Sequence of chain 1.C:
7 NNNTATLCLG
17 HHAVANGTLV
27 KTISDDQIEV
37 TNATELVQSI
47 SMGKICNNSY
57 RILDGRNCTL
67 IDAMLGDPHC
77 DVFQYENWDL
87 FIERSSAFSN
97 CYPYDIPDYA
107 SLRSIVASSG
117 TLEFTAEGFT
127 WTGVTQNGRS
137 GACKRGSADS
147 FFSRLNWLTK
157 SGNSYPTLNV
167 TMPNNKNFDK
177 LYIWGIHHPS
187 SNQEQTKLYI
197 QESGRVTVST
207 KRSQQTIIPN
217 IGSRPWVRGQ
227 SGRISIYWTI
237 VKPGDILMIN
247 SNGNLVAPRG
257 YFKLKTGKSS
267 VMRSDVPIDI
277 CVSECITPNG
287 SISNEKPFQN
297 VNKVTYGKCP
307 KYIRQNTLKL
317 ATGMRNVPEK

A small-molecule ligand and the protein it binds are described below.
Small molecule (SMILES): CC(=O)N[C@H]1[C@H](O[C@H]2[C@H](O)[C@@H](NC(C)=O)CO[C@@H]2CO)O[C@H](CO)[C@@H](O[C@@H]2O[C@H](CO[C@H]3O[C@H](CO)[C@@H](O)[C@H](O)[C@@H]3O)[C@@H](O)[C@H](O[C@H]3O[C@H](CO)[C@@H](O)[C@H](O)[C@@H]3O)[C@@H]2O)[C@@H]1O

Binding-site contacts:
Ligand atom C4 contacts residue TRP222 of chain 1.A at 4.1 Å (hydrophobic).
Ligand atom O3 contacts residue TRP222 of chain 1.A at 3.9 Å.
Ligand atom C6 contacts residue TRP222 of chain 1.A at 4.1 Å (hydrophobic).
Ligand atom C2 contacts residue SER219 of chain 1.A at 4.0 Å.
Ligand atom O5 contacts residue TRP222 of chain 1.A at 4.0 Å.
Ligand atom C5 contacts residue MET244 of chain 1.C at 3.9 Å (hydrophobic).
Ligand atom O7 contacts residue ASN165 of chain 1.C at 3.7 Å.
Ligand atom C7 contacts residue SER219 of chain 1.A at 3.9 Å.
Ligand atom C3 contacts residue SER219 of chain 1.A at 4.3 Å.
Ligand atom C7 contacts residue MET244 of chain 1.C at 4.0 Å (hydrophobic).
Ligand atom C8 contacts residue TRP222 of chain 1.A at 4.3 Å (hydrophobic).
Ligand atom O5 contacts residue ASN165 of chain 1.C at 2.3 Å (h-bond).
Ligand atom C1 contacts residue ASN165 of chain 1.C at 1.4 Å.
Ligand atom O7 contacts residue TRP222 of chain 1.A at 2.9 Å (h-bond).
Ligand atom O7 contacts residue PRO221 of chain 1.A at 3.5 Å.
Ligand atom O5 contacts residue MET244 of chain 1.C at 4.4 Å.
Ligand atom O7 contacts residue MET244 of chain 1.C at 3.9 Å.
Ligand atom C8 contacts residue SER219 of chain 1.A at 3.6 Å.
Ligand atom C1 contacts residue TRP222 of chain 1.A at 4.0 Å (hydrophobic).
Ligand atom C8 contacts residue PRO221 of chain 1.A at 4.1 Å (hydrophobic).
Ligand atom C8 contacts residue MET244 of chain 1.C at 3.8 Å (hydrophobic).
Ligand atom O7 contacts residue ARG220 of chain 1.A at 3.7 Å.
Ligand atom C6 contacts residue MET244 of chain 1.C at 3.9 Å (hydrophobic).
Ligand atom C7 contacts residue PRO221 of chain 1.A at 4.3 Å (hydrophobic).
Ligand atom C6 contacts residue THR167 of chain 1.C at 4.4 Å.
Ligand atom C2 contacts residue ASN165 of chain 1.C at 2.4 Å.
Ligand atom C7 contacts residue ASN165 of chain 1.C at 3.4 Å.
Ligand atom C6 contacts residue TRP222 of chain 1.A at 3.9 Å (hydrophobic).
Ligand atom C4 contacts residue ASN165 of chain 1.C at 4.2 Å.
Ligand atom C3 contacts residue ASN165 of chain 1.C at 3.8 Å.
Ligand atom O5 contacts residue TRP222 of chain 1.A at 4.2 Å.
Ligand atom N2 contacts residue SER219 of chain 1.A at 3.1 Å (h-bond).
Ligand atom C7 contacts residue TRP222 of chain 1.A at 3.9 Å (hydrophobic).
Ligand atom N2 contacts residue ASN165 of chain 1.C at 2.9 Å (h-bond).
Ligand atom C5 contacts residue ASN165 of chain 1.C at 3.6 Å.
Ligand atom C1 contacts residue MET244 of chain 1.C at 4.4 Å (hydrophobic).
Ligand atom C1 contacts residue SER219 of chain 1.A at 4.1 Å.
Ligand atom C5 contacts residue TRP222 of chain 1.A at 3.6 Å (hydrophobic).
Ligand atom C2 contacts residue TRP222 of chain 1.A at 4.1 Å (hydrophobic).
Ligand atom C5 contacts residue TRP222 of chain 1.A at 4.4 Å (hydrophobic).

Sequence of chain 1.A:
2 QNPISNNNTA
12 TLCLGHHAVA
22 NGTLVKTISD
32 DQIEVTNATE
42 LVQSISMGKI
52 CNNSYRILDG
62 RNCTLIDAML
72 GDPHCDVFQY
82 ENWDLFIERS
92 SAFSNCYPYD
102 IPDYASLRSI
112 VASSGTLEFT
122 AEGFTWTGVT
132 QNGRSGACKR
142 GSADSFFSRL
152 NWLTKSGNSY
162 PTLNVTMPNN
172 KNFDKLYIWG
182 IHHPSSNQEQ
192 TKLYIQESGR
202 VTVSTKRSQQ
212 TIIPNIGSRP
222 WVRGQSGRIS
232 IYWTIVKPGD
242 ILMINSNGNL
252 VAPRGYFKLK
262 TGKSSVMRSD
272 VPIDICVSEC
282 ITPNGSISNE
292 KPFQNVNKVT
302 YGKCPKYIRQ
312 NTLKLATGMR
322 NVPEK